A protein and the small-molecule ligand that binds it are described below.
Small molecule (SMILES): C[n+]1cn([C@@H]2O[C@H](COP(=O)(O)O)[C@@H](O)[C@H]2O)c2nc(N)[nH]c(=O)c21

Sequence of chain 1.I:
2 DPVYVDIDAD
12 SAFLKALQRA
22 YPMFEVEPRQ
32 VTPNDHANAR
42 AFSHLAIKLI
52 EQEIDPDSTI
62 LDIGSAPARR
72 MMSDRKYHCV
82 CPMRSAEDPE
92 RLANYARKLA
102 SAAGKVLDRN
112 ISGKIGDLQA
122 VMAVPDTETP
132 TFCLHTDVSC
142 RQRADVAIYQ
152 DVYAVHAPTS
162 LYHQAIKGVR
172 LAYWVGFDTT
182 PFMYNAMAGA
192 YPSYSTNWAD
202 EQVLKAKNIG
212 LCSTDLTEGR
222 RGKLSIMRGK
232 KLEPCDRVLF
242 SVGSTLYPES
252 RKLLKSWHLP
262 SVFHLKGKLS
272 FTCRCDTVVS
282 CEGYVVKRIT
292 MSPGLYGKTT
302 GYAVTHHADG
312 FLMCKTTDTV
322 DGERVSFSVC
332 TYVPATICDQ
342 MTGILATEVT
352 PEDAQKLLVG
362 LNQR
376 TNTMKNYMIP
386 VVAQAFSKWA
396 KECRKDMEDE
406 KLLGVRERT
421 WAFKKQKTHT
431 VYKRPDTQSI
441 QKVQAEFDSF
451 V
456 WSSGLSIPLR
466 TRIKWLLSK

Binding-site contacts:
Ligand atom C2 contacts residue TYR248 of chain 1.I at 3.6 Å (hydrophobic).
Ligand atom N2 contacts residue GLU250 of chain 1.I at 3.1 Å (salt-bridge).
Ligand atom C8 contacts residue ASP152 of chain 1.I at 4.0 Å.
Ligand atom N7 contacts residue TYR248 of chain 1.I at 3.7 Å.
Ligand atom OP1 contacts residue HIS37 of chain 1.I at 2.6 Å (h-bond).
Ligand atom O3' contacts residue ARG41 of chain 1.I at 3.4 Å (salt-bridge).
Ligand atom OP2 contacts residue HIS37 of chain 1.I at 2.5 Å (h-bond).
Ligand atom C6 contacts residue GLU250 of chain 1.I at 3.9 Å.
Ligand atom CN7 contacts residue SAH1 of chain 1.LA at 3.8 Å.
Ligand atom O6 contacts residue TYR154 of chain 1.I at 3.9 Å.
Ligand atom N1 contacts residue GLU250 of chain 1.I at 2.7 Å (salt-bridge).
Ligand atom N2 contacts residue PHE241 of chain 1.I at 3.5 Å.
Ligand atom C2 contacts residue GLU250 of chain 1.I at 3.4 Å.
Ligand atom O5' contacts residue HIS37 of chain 1.I at 2.7 Å (h-bond).
Ligand atom O3' contacts residue ALA40 of chain 1.I at 4.0 Å.
Ligand atom C5 contacts residue TYR248 of chain 1.I at 3.6 Å (hydrophobic).
Ligand atom P contacts residue HIS37 of chain 1.I at 1.5 Å.
Ligand atom C2' contacts residue ASP152 of chain 1.I at 3.6 Å.
Ligand atom C3' contacts residue ARG41 of chain 1.I at 3.7 Å.
Ligand atom C2 contacts residue TYR154 of chain 1.I at 3.5 Å (hydrophobic).
Ligand atom O5' contacts residue ARG41 of chain 1.I at 3.2 Å (salt-bridge).
Ligand atom C6 contacts residue TYR154 of chain 1.I at 3.7 Å (hydrophobic).
Ligand atom C5' contacts residue HIS37 of chain 1.I at 3.3 Å.
Ligand atom O4' contacts residue TYR248 of chain 1.I at 4.0 Å.
Ligand atom C8 contacts residue TYR248 of chain 1.I at 3.7 Å (hydrophobic).
Ligand atom N3 contacts residue TYR154 of chain 1.I at 3.9 Å.
Ligand atom N9 contacts residue TYR248 of chain 1.I at 3.8 Å.
Ligand atom O2' contacts residue TYR285 of chain 1.I at 2.8 Å (h-bond).
Ligand atom OP2 contacts residue ASN35 of chain 1.I at 3.6 Å (h-bond).
Ligand atom C6 contacts residue TYR248 of chain 1.I at 3.7 Å (hydrophobic).
Ligand atom N1 contacts residue TYR154 of chain 1.I at 3.4 Å.
Ligand atom O2' contacts residue ASP152 of chain 1.I at 3.6 Å (salt-bridge).
Ligand atom N1 contacts residue TYR248 of chain 1.I at 3.6 Å.
Ligand atom O6 contacts residue TYR248 of chain 1.I at 3.7 Å.
Ligand atom CN7 contacts residue TYR248 of chain 1.I at 4.0 Å (hydrophobic).
Ligand atom O4' contacts residue VAL243 of chain 1.I at 3.8 Å.
Ligand atom N3 contacts residue TYR248 of chain 1.I at 3.6 Å.
Ligand atom OP2 contacts residue ARG41 of chain 1.I at 3.5 Å (salt-bridge).
Ligand atom C4 contacts residue TYR248 of chain 1.I at 3.5 Å (hydrophobic).
Ligand atom C4' contacts residue HIS37 of chain 1.I at 4.0 Å.